Sequence of chain 1.A:
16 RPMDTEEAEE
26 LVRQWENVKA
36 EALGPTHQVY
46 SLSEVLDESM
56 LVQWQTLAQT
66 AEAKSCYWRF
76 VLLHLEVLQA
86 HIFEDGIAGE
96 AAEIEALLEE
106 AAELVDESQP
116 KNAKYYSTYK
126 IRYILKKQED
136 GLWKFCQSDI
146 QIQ

Binding-site contacts:
Ligand atom O contacts residue TRP73 of chain 1.A at 3.2 Å (h-bond).
Ligand atom N contacts residue TYR124 of chain 1.A at 3.2 Å (h-bond).
Ligand atom O contacts residue TRP30 of chain 1.A at 3.1 Å (h-bond).
Ligand atom CZ contacts residue ILE147 of chain 1.A at 3.2 Å (hydrophobic).
Ligand atom C contacts residue ILE145 of chain 1.A at 3.5 Å (hydrophobic).
Ligand atom C contacts residue TYR128 of chain 1.A at 3.3 Å (hydrophobic).
Ligand atom ND1 contacts residue LYS69 of chain 1.A at 3.7 Å.
Ligand atom CE1 contacts residue ASP111 of chain 1.A at 3.6 Å.
Ligand atom O contacts residue LEU62 of chain 1.A at 3.4 Å.
Ligand atom O contacts residue TYR128 of chain 1.A at 2.4 Å (h-bond).
Ligand atom CB contacts residue LEU38 of chain 1.A at 3.6 Å (hydrophobic).
Ligand atom O contacts residue TYR120 of chain 1.A at 3.1 Å.
Ligand atom OXT contacts residue LYS34 of chain 1.A at 2.9 Å (salt-bridge).
Ligand atom O contacts residue TRP73 of chain 1.A at 3.4 Å.
Ligand atom SD contacts residue TYR120 of chain 1.A at 3.6 Å.
Ligand atom C contacts residue GLU31 of chain 1.A at 3.6 Å.
Ligand atom CB contacts residue PHE75 of chain 1.A at 3.5 Å (hydrophobic).
Ligand atom C contacts residue TRP30 of chain 1.A at 3.7 Å (hydrophobic).
Ligand atom NH1 contacts residue ILE147 of chain 1.A at 2.9 Å.
Ligand atom C contacts residue TYR120 of chain 1.A at 3.7 Å (hydrophobic).
Ligand atom CG contacts residue TYR120 of chain 1.A at 3.6 Å (hydrophobic).
Ligand atom CB contacts residue TYR124 of chain 1.A at 3.6 Å (hydrophobic).
Ligand atom O contacts residue LYS34 of chain 1.A at 2.7 Å (salt-bridge).
Ligand atom N contacts residue ILE145 of chain 1.A at 3.7 Å.
Ligand atom O contacts residue ILE126 of chain 1.A at 3.1 Å.
Ligand atom CA contacts residue ILE126 of chain 1.A at 3.5 Å (hydrophobic).
Ligand atom CA contacts residue ILE145 of chain 1.A at 3.6 Å (hydrophobic).
Ligand atom CG2 contacts residue ALA118 of chain 1.A at 3.4 Å (hydrophobic).
Ligand atom OXT contacts residue TYR124 of chain 1.A at 3.6 Å.
Ligand atom CA contacts residue LYS69 of chain 1.A at 3.5 Å.
Ligand atom CB contacts residue TRP73 of chain 1.A at 3.5 Å (hydrophobic).
Ligand atom O contacts residue TRP59 of chain 1.A at 3.7 Å.
Ligand atom NE2 contacts residue ASP111 of chain 1.A at 3.1 Å (salt-bridge).
Ligand atom CG2 contacts residue TYR120 of chain 1.A at 3.4 Å (hydrophobic).
Ligand atom O contacts residue TYR120 of chain 1.A at 3.5 Å (h-bond).
Ligand atom CA contacts residue TYR124 of chain 1.A at 3.6 Å (hydrophobic).
Ligand atom NH2 contacts residue ILE147 of chain 1.A at 3.0 Å.
Ligand atom OXT contacts residue GLU31 of chain 1.A at 2.9 Å (salt-bridge).
Ligand atom CD2 contacts residue THR65 of chain 1.A at 3.5 Å.
Ligand atom O contacts residue ILE145 of chain 1.A at 3.1 Å.

This protein binds this small molecule.
Small molecule (SMILES): CSCC[C@H](NC(=O)[C@H](CCSC)NC(=O)[C@@H](NC(=O)[C@H](CC(=O)O)NC(=O)[C@H](CC(C)C)NC(=O)[C@@H](N)CC1=NC=NC1)C(C)C)C(=O)N[C@@H](C)C(=O)N[C@@H](CCCN=C(N)N)C(=O)NCC(=O)O